This protein binds this small molecule.
Small molecule (SMILES): Nc1ncnc2c1ncn2[C@@H]1O[C@H](CO[P](=O)(O)O[P](=O)(O)NP(=O)(O)O)[C@@H](O)[C@H]1O

Sequence of chain 3.C:
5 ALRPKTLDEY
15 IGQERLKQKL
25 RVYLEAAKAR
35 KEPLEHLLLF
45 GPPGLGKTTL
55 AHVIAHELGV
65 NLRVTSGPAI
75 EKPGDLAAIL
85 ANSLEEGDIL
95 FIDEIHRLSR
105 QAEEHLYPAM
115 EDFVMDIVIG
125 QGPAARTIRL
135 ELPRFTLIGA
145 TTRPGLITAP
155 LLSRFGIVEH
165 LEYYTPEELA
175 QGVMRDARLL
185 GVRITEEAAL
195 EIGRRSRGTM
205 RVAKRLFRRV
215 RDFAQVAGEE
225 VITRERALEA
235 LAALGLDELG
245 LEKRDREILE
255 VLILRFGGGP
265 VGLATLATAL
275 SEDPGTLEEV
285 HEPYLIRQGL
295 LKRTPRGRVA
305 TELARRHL

Binding-site contacts:
Ligand atom O1B contacts residue THR53 of chain 3.C at 2.7 Å (h-bond).
Ligand atom O1B contacts residue THR52 of chain 3.C at 2.8 Å (h-bond).
Ligand atom C6 contacts residue ARG7 of chain 3.C at 3.4 Å.
Ligand atom C4 contacts residue MET204 of chain 3.C at 3.7 Å (hydrophobic).
Ligand atom N1 contacts residue ILE15 of chain 3.C at 3.4 Å.
Ligand atom C4 contacts residue ARG7 of chain 3.C at 3.7 Å.
Ligand atom C2 contacts residue ARG7 of chain 3.C at 3.1 Å.
Ligand atom PB contacts residue THR53 of chain 3.C at 3.4 Å.
Ligand atom C6 contacts residue TYR14 of chain 3.C at 3.9 Å (hydrophobic).
Ligand atom N7 contacts residue MET204 of chain 3.C at 3.8 Å.
Ligand atom O1A contacts residue ARG205 of chain 3.C at 3.7 Å.
Ligand atom O1G contacts residue GLY50 of chain 3.C at 3.6 Å.
Ligand atom O1B contacts residue LYS51 of chain 3.C at 3.1 Å (salt-bridge).
Ligand atom PG contacts residue LYS51 of chain 3.C at 3.8 Å.
Ligand atom N3 contacts residue ARG7 of chain 3.C at 3.5 Å (salt-bridge).
Ligand atom O2G contacts residue THR52 of chain 3.C at 2.9 Å (h-bond).
Ligand atom C2' contacts residue THR53 of chain 3.C at 3.8 Å.
Ligand atom N6 contacts residue ILE15 of chain 3.C at 3.4 Å (h-bond).
Ligand atom O3A contacts residue GLY48 of chain 3.C at 3.9 Å.
Ligand atom PG contacts residue THR52 of chain 3.C at 3.9 Å.
Ligand atom O1G contacts residue GLY48 of chain 3.C at 3.8 Å.
Ligand atom N6 contacts residue TYR14 of chain 3.C at 3.0 Å.
Ligand atom PA contacts residue GLY48 of chain 3.C at 3.7 Å.
Ligand atom O1G contacts residue LYS51 of chain 3.C at 3.1 Å (salt-bridge).
Ligand atom O2A contacts residue GLY48 of chain 3.C at 2.7 Å (h-bond).
Ligand atom O4' contacts residue LYS208 of chain 3.C at 3.4 Å.
Ligand atom O2B contacts residue THR52 of chain 3.C at 3.7 Å.
Ligand atom O2G contacts residue LYS51 of chain 3.C at 3.1 Å.
Ligand atom O2B contacts residue THR53 of chain 3.C at 3.1 Å (h-bond).
Ligand atom C5 contacts residue ARG7 of chain 3.C at 3.7 Å.
Ligand atom O2A contacts residue ARG205 of chain 3.C at 3.3 Å (salt-bridge).
Ligand atom PB contacts residue THR52 of chain 3.C at 3.8 Å.
Ligand atom C2 contacts residue ILE15 of chain 3.C at 3.9 Å (hydrophobic).
Ligand atom N1 contacts residue ARG7 of chain 3.C at 3.1 Å (salt-bridge).
Ligand atom O3A contacts residue THR53 of chain 3.C at 3.7 Å.
Ligand atom C5 contacts residue MET204 of chain 3.C at 3.7 Å (hydrophobic).
Ligand atom C6 contacts residue MET204 of chain 3.C at 3.9 Å (hydrophobic).
Ligand atom O2A contacts residue MET204 of chain 3.C at 3.8 Å.
Ligand atom C8 contacts residue THR53 of chain 3.C at 3.8 Å.
Ligand atom C1' contacts residue LYS208 of chain 3.C at 3.6 Å.